Binding-site contacts:
Ligand atom C10 contacts residue LEU106 of chain 35.A at 4.0 Å (hydrophobic).
Ligand atom C11 contacts residue TYR128 of chain 35.A at 3.4 Å (hydrophobic).
Ligand atom C7 contacts residue LEU106 of chain 35.A at 4.1 Å (hydrophobic).
Ligand atom C13 contacts residue SER126 of chain 35.A at 3.7 Å.
Ligand atom C14 contacts residue TYR128 of chain 35.A at 3.3 Å (hydrophobic).
Ligand atom C10 contacts residue ILE104 of chain 35.A at 3.9 Å (hydrophobic).
Ligand atom N5 contacts residue ASN219 of chain 35.A at 4.1 Å.
Ligand atom N5 contacts residue DMS1 of chain 35.F at 3.9 Å.
Ligand atom C20 contacts residue VAL191 of chain 35.A at 3.5 Å (hydrophobic).
Ligand atom C10 contacts residue MET221 of chain 35.A at 4.0 Å (hydrophobic).
Ligand atom C13 contacts residue TYR128 of chain 35.A at 3.0 Å (hydrophobic).
Ligand atom C14 contacts residue TYR197 of chain 35.A at 4.1 Å (hydrophobic).
Ligand atom C14 contacts residue SER126 of chain 35.A at 3.6 Å.
Ligand atom C20 contacts residue VAL188 of chain 35.A at 3.7 Å (hydrophobic).
Ligand atom C13 contacts residue TYR197 of chain 35.A at 4.0 Å (hydrophobic).
Ligand atom C18 contacts residue VAL188 of chain 35.A at 3.9 Å (hydrophobic).
Ligand atom C7 contacts residue TYR197 of chain 35.A at 3.5 Å (hydrophobic).
Ligand atom C11 contacts residue MET221 of chain 35.A at 4.0 Å (hydrophobic).
Ligand atom C1 contacts residue ASN198 of chain 35.A at 4.0 Å.
Ligand atom C10 contacts residue TYR128 of chain 35.A at 3.6 Å (hydrophobic).
Ligand atom N4 contacts residue ASN219 of chain 35.A at 4.0 Å.
Ligand atom C1 contacts residue DMS1 of chain 35.F at 4.1 Å.
Ligand atom C19 contacts residue VAL188 of chain 35.A at 3.5 Å (hydrophobic).
Ligand atom C17 contacts residue ILE104 of chain 35.A at 3.8 Å (hydrophobic).
Ligand atom C17 contacts residue TYR128 of chain 35.A at 3.8 Å (hydrophobic).
Ligand atom C15 contacts residue TYR128 of chain 35.A at 3.0 Å (hydrophobic).
Ligand atom C8 contacts residue TYR197 of chain 35.A at 3.4 Å (hydrophobic).
Ligand atom C21 contacts residue ILE104 of chain 35.A at 3.5 Å (hydrophobic).
Ligand atom C7 contacts residue PHE124 of chain 35.A at 3.8 Å (hydrophobic).
Ligand atom N9 contacts residue TYR128 of chain 35.A at 4.1 Å.
Ligand atom C18 contacts residue TYR152 of chain 35.A at 3.8 Å (hydrophobic).
Ligand atom C16 contacts residue ILE104 of chain 35.A at 3.7 Å (hydrophobic).
Ligand atom C16 contacts residue TYR128 of chain 35.A at 2.9 Å (hydrophobic).
Ligand atom C8 contacts residue PHE124 of chain 35.A at 3.6 Å (hydrophobic).
Ligand atom N12 contacts residue TYR128 of chain 35.A at 2.5 Å (h-bond).
Ligand atom C21 contacts residue MET224 of chain 35.A at 4.0 Å (hydrophobic).
Ligand atom N4 contacts residue DMS1 of chain 35.F at 3.6 Å (h-bond).
Ligand atom C19 contacts residue TYR152 of chain 35.A at 3.9 Å (hydrophobic).
Ligand atom C19 contacts residue VAL191 of chain 35.A at 4.0 Å (hydrophobic).
Ligand atom C11 contacts residue ILE104 of chain 35.A at 3.5 Å (hydrophobic).

A protein and the small-molecule ligand that binds it are described below.
Small molecule (SMILES): COc1ccc(N2CCN(c3cccc(C)c3)CC2)nn1

Sequence of chain 35.A:
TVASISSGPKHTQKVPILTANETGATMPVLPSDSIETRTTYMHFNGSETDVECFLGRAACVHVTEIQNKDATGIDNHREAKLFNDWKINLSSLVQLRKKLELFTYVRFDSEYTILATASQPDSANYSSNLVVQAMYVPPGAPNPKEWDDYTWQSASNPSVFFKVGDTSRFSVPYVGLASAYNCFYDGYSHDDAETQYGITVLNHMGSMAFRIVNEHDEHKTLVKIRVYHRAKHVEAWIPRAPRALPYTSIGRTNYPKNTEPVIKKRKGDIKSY